A protein and the small-molecule ligand that binds it are described below.
Small molecule (SMILES): CCOC(=O)c1cnc(N)nc1O

Sequence of chain 2.A:
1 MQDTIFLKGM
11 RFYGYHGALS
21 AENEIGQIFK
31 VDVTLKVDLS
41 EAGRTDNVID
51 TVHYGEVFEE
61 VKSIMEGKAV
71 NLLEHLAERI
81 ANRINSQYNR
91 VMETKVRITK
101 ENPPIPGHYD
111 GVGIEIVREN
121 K

Binding-site contacts:
Ligand atom C12 contacts residue GLU74 of chain 4.A at 4.1 Å.
Ligand atom N11 contacts residue LEU72 of chain 4.A at 4.1 Å.
Ligand atom O13 contacts residue GLU74 of chain 4.A at 3.9 Å.
Ligand atom C1 contacts residue GLU22 of chain 4.A at 3.5 Å.
Ligand atom C7 contacts residue TYR54 of chain 2.A at 3.4 Å (hydrophobic).
Ligand atom C9 contacts residue TYR54 of chain 2.A at 3.3 Å (hydrophobic).
Ligand atom N8 contacts residue TYR54 of chain 2.A at 3.4 Å.
Ligand atom O13 contacts residue ASN71 of chain 4.A at 3.8 Å.
Ligand atom C1 contacts residue HIS53 of chain 2.A at 3.6 Å.
Ligand atom N10 contacts residue VAL52 of chain 2.A at 3.0 Å (h-bond).
Ligand atom O3 contacts residue ALA18 of chain 4.A at 3.6 Å.
Ligand atom N10 contacts residue THR51 of chain 2.A at 3.6 Å (h-bond).
Ligand atom N11 contacts residue TYR54 of chain 2.A at 3.1 Å (h-bond).
Ligand atom N11 contacts residue GLU74 of chain 4.A at 3.3 Å (salt-bridge).
Ligand atom O13 contacts residue LEU72 of chain 4.A at 3.4 Å.
Ligand atom O13 contacts residue LEU73 of chain 4.A at 3.1 Å (h-bond).
Ligand atom N10 contacts residue TYR54 of chain 2.A at 3.4 Å.
Ligand atom N10 contacts residue GLU74 of chain 4.A at 3.1 Å (salt-bridge).
Ligand atom O3 contacts residue HIS53 of chain 2.A at 3.4 Å.
Ligand atom O5 contacts residue GLY17 of chain 4.A at 4.0 Å.
Ligand atom C2 contacts residue HIS53 of chain 2.A at 4.2 Å.
Ligand atom C4 contacts residue ALA18 of chain 4.A at 3.7 Å (hydrophobic).
Ligand atom C1 contacts residue ALA18 of chain 4.A at 4.1 Å (hydrophobic).
Ligand atom C12 contacts residue LEU72 of chain 4.A at 3.7 Å (hydrophobic).
Ligand atom N8 contacts residue VAL52 of chain 2.A at 3.9 Å.
Ligand atom C12 contacts residue TYR54 of chain 2.A at 3.4 Å (hydrophobic).
Ligand atom C2 contacts residue ALA18 of chain 4.A at 3.4 Å (hydrophobic).
Ligand atom O5 contacts residue ALA18 of chain 4.A at 3.3 Å (h-bond).
Ligand atom C2 contacts residue LEU19 of chain 4.A at 4.1 Å (hydrophobic).
Ligand atom O5 contacts residue ASN71 of chain 4.A at 3.6 Å.
Ligand atom N8 contacts residue HIS53 of chain 2.A at 3.5 Å.
Ligand atom C4 contacts residue LYS100 of chain 4.A at 4.2 Å.
Ligand atom C6 contacts residue TYR54 of chain 2.A at 3.6 Å (hydrophobic).
Ligand atom C7 contacts residue HIS53 of chain 2.A at 3.2 Å.
Ligand atom N10 contacts residue ILE5 of chain 2.A at 4.2 Å.
Ligand atom O13 contacts residue TYR54 of chain 2.A at 3.7 Å.
Ligand atom C2 contacts residue GLU22 of chain 4.A at 3.0 Å.
Ligand atom C9 contacts residue VAL52 of chain 2.A at 3.9 Å (hydrophobic).
Ligand atom O5 contacts residue LYS100 of chain 4.A at 3.3 Å (salt-bridge).
Ligand atom C9 contacts residue GLU74 of chain 4.A at 3.8 Å.

Sequence of chain 4.A:
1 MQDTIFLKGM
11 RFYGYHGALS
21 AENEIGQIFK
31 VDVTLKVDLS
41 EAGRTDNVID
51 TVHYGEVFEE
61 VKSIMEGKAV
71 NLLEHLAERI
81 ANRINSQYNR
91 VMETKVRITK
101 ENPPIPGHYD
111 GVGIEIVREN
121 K